Binding-site contacts:
Ligand atom C12 contacts residue GLU84 of chain 1.A at 3.7 Å.
Ligand atom C07 contacts residue LEU136 of chain 1.A at 3.4 Å (hydrophobic).
Ligand atom N15 contacts residue GLU133 of chain 1.A at 2.8 Å (salt-bridge).
Ligand atom C16 contacts residue ASP147 of chain 1.A at 3.5 Å.
Ligand atom C16 contacts residue GLU133 of chain 1.A at 3.4 Å.
Ligand atom C01 contacts residue LEU14 of chain 1.A at 4.0 Å (hydrophobic).
Ligand atom C17 contacts residue ASP147 of chain 1.A at 3.8 Å.
Ligand atom N25 contacts residue ALA35 of chain 1.A at 3.5 Å.
Ligand atom O26 contacts residue ALA35 of chain 1.A at 3.3 Å.
Ligand atom C23 contacts residue LEU14 of chain 1.A at 3.5 Å (hydrophobic).
Ligand atom C17 contacts residue GLU16 of chain 1.A at 3.4 Å.
Ligand atom C19 contacts residue CYS86 of chain 1.A at 3.3 Å (hydrophobic).
Ligand atom O26 contacts residue TYR85 of chain 1.A at 3.4 Å.
Ligand atom C16 contacts residue ASN134 of chain 1.A at 3.7 Å.
Ligand atom C14 contacts residue GLU90 of chain 1.A at 3.6 Å.
Ligand atom C16 contacts residue GLU90 of chain 1.A at 3.8 Å.
Ligand atom O26 contacts residue CYS86 of chain 1.A at 2.9 Å (h-bond).
Ligand atom C20 contacts residue GLY89 of chain 1.A at 3.9 Å.
Ligand atom O26 contacts residue GLU84 of chain 1.A at 3.5 Å (salt-bridge).
Ligand atom N15 contacts residue ASP147 of chain 1.A at 2.9 Å (salt-bridge).
Ligand atom C14 contacts residue ASP147 of chain 1.A at 3.6 Å.
Ligand atom N08 contacts residue VAL22 of chain 1.A at 3.9 Å.
Ligand atom C19 contacts residue GLY89 of chain 1.A at 3.6 Å.
Ligand atom C11 contacts residue GLY89 of chain 1.A at 3.8 Å.
Ligand atom C12 contacts residue LEU136 of chain 1.A at 3.5 Å (hydrophobic).
Ligand atom C18 contacts residue GLU90 of chain 1.A at 3.9 Å.
Ligand atom C06 contacts residue LEU136 of chain 1.A at 3.2 Å (hydrophobic).
Ligand atom N15 contacts residue ASN134 of chain 1.A at 3.2 Å (h-bond).
Ligand atom C12 contacts residue ALA35 of chain 1.A at 3.4 Å (hydrophobic).
Ligand atom N25 contacts residue LEU136 of chain 1.A at 3.7 Å.
Ligand atom C20 contacts residue SER87 of chain 1.A at 3.4 Å.
Ligand atom C04 contacts residue LEU136 of chain 1.A at 3.7 Å (hydrophobic).
Ligand atom C18 contacts residue GLU16 of chain 1.A at 3.7 Å.
Ligand atom C14 contacts residue GLU133 of chain 1.A at 3.1 Å.
Ligand atom N08 contacts residue LEU136 of chain 1.A at 3.9 Å.
Ligand atom C07 contacts residue VAL22 of chain 1.A at 3.9 Å (hydrophobic).
Ligand atom C02 contacts residue LEU14 of chain 1.A at 3.9 Å (hydrophobic).
Ligand atom N25 contacts residue GLU84 of chain 1.A at 3.1 Å (salt-bridge).
Ligand atom C11 contacts residue LEU14 of chain 1.A at 3.9 Å (hydrophobic).
Ligand atom S03 contacts residue CYS86 of chain 1.A at 3.4 Å (h-bond).

The small molecule below binds the protein below.
Small molecule (SMILES): NC(=O)c1cnc(N[C@H]2CCCNC2)c2cc(-c3ccc(Cl)cc3)sc12

Sequence of chain 1.A:
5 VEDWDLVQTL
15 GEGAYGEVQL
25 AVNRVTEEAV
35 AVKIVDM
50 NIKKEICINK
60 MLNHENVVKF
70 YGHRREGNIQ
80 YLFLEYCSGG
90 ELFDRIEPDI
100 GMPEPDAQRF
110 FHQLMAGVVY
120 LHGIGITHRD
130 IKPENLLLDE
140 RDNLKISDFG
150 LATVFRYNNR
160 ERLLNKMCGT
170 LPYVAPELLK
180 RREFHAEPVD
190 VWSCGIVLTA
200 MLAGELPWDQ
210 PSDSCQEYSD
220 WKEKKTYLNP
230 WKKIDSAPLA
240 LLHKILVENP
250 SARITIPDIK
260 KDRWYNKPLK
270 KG